Sequence of chain 1.G:
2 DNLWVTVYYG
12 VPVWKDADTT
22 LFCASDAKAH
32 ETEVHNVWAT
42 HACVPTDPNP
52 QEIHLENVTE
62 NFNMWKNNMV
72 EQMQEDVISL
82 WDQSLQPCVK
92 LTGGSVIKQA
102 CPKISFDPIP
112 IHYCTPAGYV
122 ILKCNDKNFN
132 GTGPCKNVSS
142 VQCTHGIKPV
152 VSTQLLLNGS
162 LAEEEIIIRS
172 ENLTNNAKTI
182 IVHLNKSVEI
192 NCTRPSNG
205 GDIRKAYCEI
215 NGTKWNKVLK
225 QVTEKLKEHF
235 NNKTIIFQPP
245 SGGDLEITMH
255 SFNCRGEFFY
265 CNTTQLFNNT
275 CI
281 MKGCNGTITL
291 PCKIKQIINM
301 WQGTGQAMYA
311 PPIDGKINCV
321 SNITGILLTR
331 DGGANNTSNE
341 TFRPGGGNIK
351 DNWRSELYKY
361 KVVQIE

The small molecule below binds the protein below.
Small molecule (SMILES): CC(=O)N[C@@H]1[C@@H](O)[C@H](O)[C@@H](CO)O[C@H]1O

Binding-site contacts:
Ligand atom C7 contacts residue ASN159 of chain 1.G at 3.8 Å.
Ligand atom C1 contacts residue SER321 of chain 1.G at 4.0 Å.
Ligand atom C3 contacts residue VAL320 of chain 1.G at 3.9 Å (hydrophobic).
Ligand atom O5 contacts residue LYS149 of chain 1.G at 3.3 Å (salt-bridge).
Ligand atom C5 contacts residue VAL320 of chain 1.G at 3.4 Å (hydrophobic).
Ligand atom N2 contacts residue ASN159 of chain 1.G at 3.0 Å (h-bond).
Ligand atom C7 contacts residue ASN257 of chain 1.G at 4.1 Å.
Ligand atom O3 contacts residue ARG259 of chain 1.G at 4.1 Å.
Ligand atom C4 contacts residue ASN159 of chain 1.G at 4.2 Å.
Ligand atom O4 contacts residue VAL320 of chain 1.G at 3.9 Å.
Ligand atom O4 contacts residue ARG259 of chain 1.G at 3.0 Å (salt-bridge).
Ligand atom C8 contacts residue VAL151 of chain 1.G at 3.8 Å (hydrophobic).
Ligand atom C1 contacts residue LYS149 of chain 1.G at 4.2 Å.
Ligand atom O6 contacts residue LYS149 of chain 1.G at 3.2 Å (salt-bridge).
Ligand atom O3 contacts residue CYS319 of chain 1.G at 3.1 Å (h-bond).
Ligand atom C5 contacts residue ASN159 of chain 1.G at 3.6 Å.
Ligand atom C8 contacts residue LEU158 of chain 1.G at 4.2 Å (hydrophobic).
Ligand atom O6 contacts residue ASP108 of chain 1.G at 4.0 Å.
Ligand atom C6 contacts residue LYS149 of chain 1.G at 4.0 Å.
Ligand atom C3 contacts residue ASN159 of chain 1.G at 3.8 Å.
Ligand atom C8 contacts residue SER321 of chain 1.G at 4.2 Å.
Ligand atom O7 contacts residue ASN257 of chain 1.G at 4.1 Å.
Ligand atom C1 contacts residue ASN159 of chain 1.G at 1.4 Å.
Ligand atom C4 contacts residue ASP108 of chain 1.G at 3.7 Å.
Ligand atom C4 contacts residue VAL320 of chain 1.G at 3.9 Å (hydrophobic).
Ligand atom O7 contacts residue PRO109 of chain 1.G at 3.3 Å.
Ligand atom O3 contacts residue ASP108 of chain 1.G at 3.6 Å.
Ligand atom C2 contacts residue SER321 of chain 1.G at 4.0 Å.
Ligand atom C3 contacts residue CYS319 of chain 1.G at 4.1 Å (hydrophobic).
Ligand atom C3 contacts residue ASP108 of chain 1.G at 4.0 Å.
Ligand atom C3 contacts residue SER321 of chain 1.G at 4.1 Å.
Ligand atom O7 contacts residue ASN159 of chain 1.G at 4.1 Å.
Ligand atom C2 contacts residue ASP108 of chain 1.G at 4.1 Å.
Ligand atom N2 contacts residue SER321 of chain 1.G at 3.3 Å (h-bond).
Ligand atom C8 contacts residue ASN257 of chain 1.G at 3.4 Å.
Ligand atom C4 contacts residue ARG259 of chain 1.G at 4.2 Å.
Ligand atom O5 contacts residue ASN159 of chain 1.G at 2.3 Å (h-bond).
Ligand atom C2 contacts residue ASN159 of chain 1.G at 2.5 Å.
Ligand atom C1 contacts residue VAL320 of chain 1.G at 4.0 Å (hydrophobic).
Ligand atom O5 contacts residue VAL320 of chain 1.G at 4.0 Å.